Binding-site contacts:
Ligand atom PG contacts residue ARG427 of chain 1.B at 3.6 Å.
Ligand atom PG contacts residue ARG430 of chain 1.B at 3.5 Å.
Ligand atom N7 contacts residue ARG159 of chain 1.B at 3.5 Å (salt-bridge).
Ligand atom O3G contacts residue SER382 of chain 1.B at 3.5 Å (h-bond).
Ligand atom O3G contacts residue MG1 of chain 1.G at 2.0 Å.
Ligand atom N3B contacts residue ARG430 of chain 1.B at 3.0 Å (salt-bridge).
Ligand atom C5' contacts residue THR124 of chain 1.B at 3.6 Å.
Ligand atom O3A contacts residue GLY121 of chain 1.B at 3.1 Å (h-bond).
Ligand atom O1G contacts residue SER382 of chain 1.B at 3.2 Å.
Ligand atom O2A contacts residue THR124 of chain 1.B at 3.2 Å.
Ligand atom O1A contacts residue ARG430 of chain 1.B at 3.1 Å (salt-bridge).
Ligand atom O1B contacts residue LYS122 of chain 1.B at 2.5 Å (salt-bridge).
Ligand atom N3B contacts residue MG1 of chain 1.G at 3.4 Å.
Ligand atom O1G contacts residue GLU216 of chain 1.B at 3.6 Å (salt-bridge).
Ligand atom O2G contacts residue ARG427 of chain 1.B at 3.5 Å (salt-bridge).
Ligand atom PG contacts residue MG1 of chain 1.G at 3.1 Å.
Ligand atom O1G contacts residue ARG427 of chain 1.B at 2.5 Å (salt-bridge).
Ligand atom O3' contacts residue GLY119 of chain 1.B at 3.0 Å (h-bond).
Ligand atom O5' contacts residue THR124 of chain 1.B at 2.9 Å (h-bond).
Ligand atom O2B contacts residue THR123 of chain 1.B at 2.5 Å (h-bond).
Ligand atom C6 contacts residue ARG159 of chain 1.B at 3.5 Å.
Ligand atom O3A contacts residue LYS122 of chain 1.B at 3.3 Å (salt-bridge).
Ligand atom O2G contacts residue LYS122 of chain 1.B at 3.2 Å (salt-bridge).
Ligand atom O2G contacts residue GLY119 of chain 1.B at 3.3 Å (h-bond).
Ligand atom N3B contacts residue GLY119 of chain 1.B at 3.5 Å (h-bond).
Ligand atom O1G contacts residue MG1 of chain 1.G at 3.5 Å.
Ligand atom O5' contacts residue GLY121 of chain 1.B at 3.2 Å.
Ligand atom O2A contacts residue THR123 of chain 1.B at 3.2 Å.
Ligand atom O1G contacts residue ARG430 of chain 1.B at 3.3 Å (salt-bridge).
Ligand atom O3G contacts residue LYS122 of chain 1.B at 3.2 Å (salt-bridge).
Ligand atom N1 contacts residue ARG159 of chain 1.B at 3.5 Å.
Ligand atom O2B contacts residue MG1 of chain 1.G at 2.0 Å.
Ligand atom C2 contacts residue ARG159 of chain 1.B at 3.5 Å.
Ligand atom PB contacts residue MG1 of chain 1.G at 3.2 Å.
Ligand atom O2' contacts residue ARG430 of chain 1.B at 3.5 Å (salt-bridge).
Ligand atom O2G contacts residue THR118 of chain 1.B at 3.2 Å.
Ligand atom C5 contacts residue ARG159 of chain 1.B at 3.4 Å.
Ligand atom O2G contacts residue ARG430 of chain 1.B at 3.5 Å (salt-bridge).
Ligand atom O1A contacts residue THR384 of chain 1.B at 2.8 Å (h-bond).
Ligand atom N3 contacts residue THR384 of chain 1.B at 3.6 Å.

Sequence of chain 1.B:
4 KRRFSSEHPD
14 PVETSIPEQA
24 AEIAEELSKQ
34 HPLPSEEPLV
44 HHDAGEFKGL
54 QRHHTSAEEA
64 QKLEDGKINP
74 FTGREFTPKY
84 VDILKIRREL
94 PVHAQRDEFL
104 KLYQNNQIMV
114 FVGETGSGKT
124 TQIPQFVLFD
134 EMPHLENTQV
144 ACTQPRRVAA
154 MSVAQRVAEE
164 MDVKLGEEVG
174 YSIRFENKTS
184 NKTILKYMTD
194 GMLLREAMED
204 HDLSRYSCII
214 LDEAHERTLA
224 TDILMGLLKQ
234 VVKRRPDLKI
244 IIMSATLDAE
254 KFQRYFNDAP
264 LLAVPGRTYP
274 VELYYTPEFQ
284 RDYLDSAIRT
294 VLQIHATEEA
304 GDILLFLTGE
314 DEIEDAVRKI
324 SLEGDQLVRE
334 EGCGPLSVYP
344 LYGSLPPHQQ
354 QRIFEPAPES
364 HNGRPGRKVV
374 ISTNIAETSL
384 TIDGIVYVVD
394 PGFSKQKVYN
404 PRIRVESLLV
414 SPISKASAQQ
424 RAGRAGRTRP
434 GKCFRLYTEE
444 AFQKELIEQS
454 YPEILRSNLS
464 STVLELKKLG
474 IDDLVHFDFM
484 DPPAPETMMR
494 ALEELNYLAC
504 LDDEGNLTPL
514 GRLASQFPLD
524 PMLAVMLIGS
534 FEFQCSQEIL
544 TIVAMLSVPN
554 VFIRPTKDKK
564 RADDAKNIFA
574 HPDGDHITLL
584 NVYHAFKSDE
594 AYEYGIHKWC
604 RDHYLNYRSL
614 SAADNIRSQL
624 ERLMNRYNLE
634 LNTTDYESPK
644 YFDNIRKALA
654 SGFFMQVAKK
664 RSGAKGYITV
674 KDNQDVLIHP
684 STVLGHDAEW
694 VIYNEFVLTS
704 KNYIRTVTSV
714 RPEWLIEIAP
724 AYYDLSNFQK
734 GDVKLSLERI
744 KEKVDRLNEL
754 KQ

This small molecule binds to this protein.
Small molecule (SMILES): Nc1ncnc2c1ncn2[C@@H]1O[C@H](CO[P](=O)(O)O[P](=O)(O)NP(=O)(O)O)[C@@H](O)[C@H]1O